Binding-site contacts:
Ligand atom CE contacts residue PHE430 of chain 1.B at 3.6 Å (hydrophobic).
Ligand atom O contacts residue HIS349 of chain 1.B at 3.5 Å (h-bond).
Ligand atom CB contacts residue GLU182 of chain 1.B at 3.4 Å.
Ligand atom N contacts residue ZN1 of chain 1.I at 3.4 Å.
Ligand atom CA contacts residue GLU350 of chain 1.B at 3.4 Å.
Ligand atom N contacts residue GLU316 of chain 1.B at 2.6 Å (salt-bridge).
Ligand atom O contacts residue TYR435 of chain 1.B at 2.4 Å (h-bond).
Ligand atom C contacts residue ALA314 of chain 1.B at 3.7 Å (hydrophobic).
Ligand atom CG contacts residue TYR435 of chain 1.B at 4.1 Å (hydrophobic).
Ligand atom N contacts residue MET315 of chain 1.B at 3.8 Å.
Ligand atom O contacts residue GLU372 of chain 1.B at 3.3 Å (salt-bridge).
Ligand atom C contacts residue TYR435 of chain 1.B at 3.4 Å (hydrophobic).
Ligand atom NZ contacts residue ASP431 of chain 1.B at 3.6 Å.
Ligand atom CA contacts residue ZN1 of chain 1.I at 3.9 Å.
Ligand atom N contacts residue HIS349 of chain 1.B at 4.1 Å.
Ligand atom O contacts residue ZN1 of chain 1.I at 2.4 Å.
Ligand atom CB contacts residue GLU350 of chain 1.B at 2.8 Å.
Ligand atom CA contacts residue ALA314 of chain 1.B at 3.2 Å (hydrophobic).
Ligand atom C contacts residue ZN1 of chain 1.I at 3.1 Å.
Ligand atom CE contacts residue TYR435 of chain 1.B at 3.9 Å (hydrophobic).
Ligand atom O contacts residue ALA314 of chain 1.B at 3.5 Å (h-bond).
Ligand atom C contacts residue GLU350 of chain 1.B at 3.8 Å.
Ligand atom CA contacts residue TYR435 of chain 1.B at 4.1 Å (hydrophobic).
Ligand atom CB contacts residue ALA314 of chain 1.B at 3.9 Å (hydrophobic).
Ligand atom N contacts residue ALA314 of chain 1.B at 3.2 Å (h-bond).
Ligand atom CB contacts residue HIS349 of chain 1.B at 3.8 Å.
Ligand atom CA contacts residue GLU182 of chain 1.B at 3.6 Å.
Ligand atom NZ contacts residue PHE430 of chain 1.B at 3.7 Å.
Ligand atom CB contacts residue TYR435 of chain 1.B at 3.9 Å (hydrophobic).
Ligand atom C contacts residue GLY313 of chain 1.B at 4.0 Å.
Ligand atom O contacts residue ALA312 of chain 1.B at 3.5 Å.
Ligand atom O contacts residue GLY313 of chain 1.B at 2.9 Å (h-bond).
Ligand atom CA contacts residue HIS349 of chain 1.B at 3.9 Å.
Ligand atom O contacts residue GLY313 of chain 1.B at 3.7 Å.
Ligand atom NZ contacts residue ARG432 of chain 1.B at 3.9 Å.
Ligand atom C contacts residue HIS349 of chain 1.B at 4.0 Å.
Ligand atom N contacts residue GLU182 of chain 1.B at 2.7 Å (salt-bridge).
Ligand atom N contacts residue GLU350 of chain 1.B at 3.0 Å (salt-bridge).
Ligand atom CA contacts residue GLU316 of chain 1.B at 3.7 Å.
Ligand atom N contacts residue GLU372 of chain 1.B at 3.5 Å (salt-bridge).

This protein binds this small molecule.
Small molecule (SMILES): C[C@H](N)C(=O)N[C@@H](C)C(=O)N[C@H](C=O)CCCCN

Sequence of chain 1.B:
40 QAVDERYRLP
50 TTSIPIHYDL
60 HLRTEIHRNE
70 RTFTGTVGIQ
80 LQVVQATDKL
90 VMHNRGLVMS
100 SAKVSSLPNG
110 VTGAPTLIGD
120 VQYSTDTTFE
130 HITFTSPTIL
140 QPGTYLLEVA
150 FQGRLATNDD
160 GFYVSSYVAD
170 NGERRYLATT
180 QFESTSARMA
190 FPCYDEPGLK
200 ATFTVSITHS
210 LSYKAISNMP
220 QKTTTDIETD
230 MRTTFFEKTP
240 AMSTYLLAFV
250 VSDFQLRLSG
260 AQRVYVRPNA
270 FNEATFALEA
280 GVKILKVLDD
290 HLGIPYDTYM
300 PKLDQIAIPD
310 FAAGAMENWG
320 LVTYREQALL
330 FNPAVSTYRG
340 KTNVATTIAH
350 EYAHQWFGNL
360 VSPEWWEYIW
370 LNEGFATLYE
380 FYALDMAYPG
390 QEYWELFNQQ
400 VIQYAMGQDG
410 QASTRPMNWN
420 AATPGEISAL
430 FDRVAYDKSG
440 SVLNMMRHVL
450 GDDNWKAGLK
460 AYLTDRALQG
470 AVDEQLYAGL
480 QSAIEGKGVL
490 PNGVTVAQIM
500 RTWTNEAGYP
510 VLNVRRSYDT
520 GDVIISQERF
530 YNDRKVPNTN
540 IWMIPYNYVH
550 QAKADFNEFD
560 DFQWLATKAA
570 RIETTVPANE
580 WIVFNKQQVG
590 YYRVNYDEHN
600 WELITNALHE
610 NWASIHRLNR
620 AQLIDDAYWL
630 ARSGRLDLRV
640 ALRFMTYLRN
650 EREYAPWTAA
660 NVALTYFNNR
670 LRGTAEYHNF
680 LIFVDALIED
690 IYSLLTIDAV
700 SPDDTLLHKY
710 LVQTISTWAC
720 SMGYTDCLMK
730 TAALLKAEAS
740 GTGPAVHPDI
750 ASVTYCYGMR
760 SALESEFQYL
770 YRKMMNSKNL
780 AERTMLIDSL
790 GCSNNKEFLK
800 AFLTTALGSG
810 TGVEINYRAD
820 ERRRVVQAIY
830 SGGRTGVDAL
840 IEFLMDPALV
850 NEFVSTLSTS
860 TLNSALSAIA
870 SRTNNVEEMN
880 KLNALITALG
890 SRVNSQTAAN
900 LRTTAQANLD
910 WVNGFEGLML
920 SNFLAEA